A small-molecule ligand and the protein it binds are described below.
Small molecule (SMILES): CC(=O)N[C@@H]1[C@@H](O)[C@H](O)[C@@H](CO)O[C@H]1O

Sequence of chain 1.C:
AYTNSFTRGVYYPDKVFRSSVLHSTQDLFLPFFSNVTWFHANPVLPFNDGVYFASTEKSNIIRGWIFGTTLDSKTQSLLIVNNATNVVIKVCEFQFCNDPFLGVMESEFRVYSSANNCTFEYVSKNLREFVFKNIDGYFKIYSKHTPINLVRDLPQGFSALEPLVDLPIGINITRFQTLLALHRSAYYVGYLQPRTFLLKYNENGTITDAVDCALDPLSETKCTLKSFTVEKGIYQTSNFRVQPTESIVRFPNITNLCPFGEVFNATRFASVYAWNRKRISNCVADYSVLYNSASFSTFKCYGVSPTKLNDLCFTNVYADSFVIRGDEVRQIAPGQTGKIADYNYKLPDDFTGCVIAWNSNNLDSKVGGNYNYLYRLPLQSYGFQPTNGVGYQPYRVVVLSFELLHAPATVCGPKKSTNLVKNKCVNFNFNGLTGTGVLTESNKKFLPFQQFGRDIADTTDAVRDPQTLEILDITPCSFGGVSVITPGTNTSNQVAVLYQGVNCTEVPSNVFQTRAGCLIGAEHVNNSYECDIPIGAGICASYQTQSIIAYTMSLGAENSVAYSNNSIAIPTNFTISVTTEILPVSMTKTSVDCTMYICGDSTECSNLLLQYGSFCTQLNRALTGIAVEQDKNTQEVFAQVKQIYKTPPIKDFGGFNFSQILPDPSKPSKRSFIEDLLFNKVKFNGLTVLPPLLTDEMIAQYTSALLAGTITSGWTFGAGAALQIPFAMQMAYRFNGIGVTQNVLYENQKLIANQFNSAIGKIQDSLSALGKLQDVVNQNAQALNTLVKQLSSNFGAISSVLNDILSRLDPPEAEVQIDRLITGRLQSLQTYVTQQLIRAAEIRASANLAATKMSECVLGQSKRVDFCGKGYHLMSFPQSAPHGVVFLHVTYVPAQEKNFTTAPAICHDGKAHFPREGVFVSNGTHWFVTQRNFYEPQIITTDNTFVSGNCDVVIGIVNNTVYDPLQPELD

Binding-site contacts:
Ligand atom C1 contacts residue ASN165 of chain 1.C at 1.4 Å.
Ligand atom C2 contacts residue ASN165 of chain 1.C at 2.5 Å.
Ligand atom N2 contacts residue ASN165 of chain 1.C at 2.9 Å (h-bond).
Ligand atom C6 contacts residue ASN165 of chain 1.C at 4.4 Å.
Ligand atom C4 contacts residue ASN165 of chain 1.C at 4.3 Å.
Ligand atom C5 contacts residue ASN165 of chain 1.C at 3.7 Å.
Ligand atom O6 contacts residue ASN164 of chain 1.C at 4.3 Å.
Ligand atom C7 contacts residue ASN165 of chain 1.C at 3.9 Å.
Ligand atom O6 contacts residue ASN165 of chain 1.C at 3.8 Å.
Ligand atom C1 contacts residue GLU132 of chain 1.C at 3.6 Å.
Ligand atom O5 contacts residue ASN165 of chain 1.C at 2.4 Å (h-bond).
Ligand atom C3 contacts residue ASN165 of chain 1.C at 3.8 Å.
Ligand atom O5 contacts residue GLU132 of chain 1.C at 4.0 Å.